Binding-site contacts:
Ligand atom O1 contacts residue THR301 of chain 1.A at 3.8 Å.
Ligand atom O contacts residue ASN200 of chain 1.A at 3.0 Å (h-bond).
Ligand atom C3 contacts residue ASP191 of chain 1.A at 3.5 Å.
Ligand atom C13 contacts residue ASN255 of chain 1.A at 3.3 Å.
Ligand atom C3 contacts residue LEU192 of chain 1.A at 3.6 Å (hydrophobic).
Ligand atom F1 contacts residue LEU201 of chain 1.A at 3.2 Å.
Ligand atom C10 contacts residue THR301 of chain 1.A at 3.6 Å.
Ligand atom O contacts residue GLY197 of chain 1.A at 3.6 Å.
Ligand atom C12 contacts residue THR301 of chain 1.A at 3.0 Å.
Ligand atom C8 contacts residue GLY188 of chain 1.A at 3.4 Å.
Ligand atom C5 contacts residue LEU192 of chain 1.A at 3.6 Å (hydrophobic).
Ligand atom C1 contacts residue ASN255 of chain 1.A at 3.5 Å.
Ligand atom C contacts residue K1 of chain 1.D at 3.6 Å.
Ligand atom N contacts residue THR288 of chain 1.A at 3.7 Å.
Ligand atom N contacts residue ASN255 of chain 1.A at 2.9 Å (h-bond).
Ligand atom F contacts residue VAL195 of chain 1.A at 3.1 Å.
Ligand atom N contacts residue LEU201 of chain 1.A at 3.5 Å (h-bond).
Ligand atom C4 contacts residue LEU192 of chain 1.A at 3.4 Å (hydrophobic).
Ligand atom C8 contacts residue THR301 of chain 1.A at 3.5 Å.
Ligand atom C contacts residue ASN255 of chain 1.A at 3.7 Å.
Ligand atom C7 contacts residue THR301 of chain 1.A at 3.1 Å.
Ligand atom C contacts residue LEU201 of chain 1.A at 3.5 Å (hydrophobic).
Ligand atom C6 contacts residue GLY188 of chain 1.A at 3.4 Å.
Ligand atom C2 contacts residue VAL289 of chain 1.A at 3.3 Å (hydrophobic).
Ligand atom O contacts residue LEU201 of chain 1.A at 3.0 Å (h-bond).
Ligand atom C10 contacts residue ILE303 of chain 1.A at 3.4 Å (hydrophobic).
Ligand atom C5 contacts residue ASN255 of chain 1.A at 3.5 Å.
Ligand atom C11 contacts residue THR301 of chain 1.A at 3.5 Å.
Ligand atom O1 contacts residue ASN255 of chain 1.A at 3.4 Å.
Ligand atom O contacts residue K1 of chain 1.D at 2.6 Å.
Ligand atom N contacts residue VAL199 of chain 1.A at 2.9 Å (h-bond).
Ligand atom F1 contacts residue ASN255 of chain 1.A at 3.2 Å.
Ligand atom F contacts residue VAL289 of chain 1.A at 3.0 Å.
Ligand atom F1 contacts residue LEU192 of chain 1.A at 3.6 Å.
Ligand atom C10 contacts residue VAL302 of chain 1.A at 3.5 Å (hydrophobic).
Ligand atom C11 contacts residue VAL302 of chain 1.A at 3.6 Å (hydrophobic).
Ligand atom C6 contacts residue THR301 of chain 1.A at 3.5 Å.
Ligand atom C9 contacts residue THR301 of chain 1.A at 3.6 Å.
Ligand atom O1 contacts residue LEU192 of chain 1.A at 3.7 Å.
Ligand atom C1 contacts residue VAL289 of chain 1.A at 3.7 Å (hydrophobic).

Sequence of chain 1.A:
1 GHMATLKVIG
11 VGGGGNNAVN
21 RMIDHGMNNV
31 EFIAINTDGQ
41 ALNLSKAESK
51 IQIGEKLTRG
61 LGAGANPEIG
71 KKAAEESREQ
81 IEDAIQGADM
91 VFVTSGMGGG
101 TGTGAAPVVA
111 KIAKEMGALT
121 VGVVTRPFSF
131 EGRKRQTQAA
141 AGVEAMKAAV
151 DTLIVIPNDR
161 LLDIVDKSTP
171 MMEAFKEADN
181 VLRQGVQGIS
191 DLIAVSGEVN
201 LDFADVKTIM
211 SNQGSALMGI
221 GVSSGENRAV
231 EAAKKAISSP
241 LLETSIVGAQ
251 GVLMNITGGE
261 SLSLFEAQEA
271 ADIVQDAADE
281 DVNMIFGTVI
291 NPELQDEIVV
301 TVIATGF

This protein binds this small molecule.
Small molecule (SMILES): NC(=O)c1c(F)ccc(OCc2cccc(Cl)c2)c1F